Binding-site contacts:
Ligand atom O4 contacts residue HIS63 of chain 2.A at 3.4 Å (h-bond).
Ligand atom C3 contacts residue HIS63 of chain 2.A at 4.1 Å.
Ligand atom O2 contacts residue PHE104 of chain 2.A at 3.9 Å.
Ligand atom O1 contacts residue HIS63 of chain 2.A at 4.2 Å.
Ligand atom O2 contacts residue HIS63 of chain 2.A at 4.2 Å.
Ligand atom O3 contacts residue GLY34 of chain 2.A at 3.2 Å (h-bond).
Ligand atom O2 contacts residue SER33 of chain 2.A at 3.6 Å.
Ligand atom O3 contacts residue SER33 of chain 2.A at 3.4 Å (h-bond).
Ligand atom C3 contacts residue SER33 of chain 2.A at 4.1 Å.
Ligand atom O3 contacts residue GLY105 of chain 2.A at 4.4 Å.
Ligand atom C2 contacts residue SER33 of chain 2.A at 3.5 Å.
Ligand atom C6 contacts residue HIS63 of chain 2.A at 4.1 Å.
Ligand atom O4 contacts residue THR61 of chain 2.A at 3.3 Å.
Ligand atom O5 contacts residue HIS63 of chain 2.A at 2.6 Å.
Ligand atom O2 contacts residue GLY105 of chain 2.A at 3.2 Å (h-bond).
Ligand atom O4 contacts residue SER33 of chain 2.A at 3.5 Å (h-bond).
Ligand atom O2 contacts residue ASN106 of chain 2.A at 4.3 Å.
Ligand atom C6 contacts residue THR61 of chain 2.A at 4.3 Å.
Ligand atom C3 contacts residue ASN106 of chain 2.A at 4.0 Å.
Ligand atom O3 contacts residue ASN106 of chain 2.A at 3.5 Å (h-bond).
Ligand atom C5 contacts residue HIS63 of chain 2.A at 3.8 Å.
Ligand atom C4 contacts residue HIS63 of chain 2.A at 4.0 Å.
Ligand atom C2 contacts residue HIS63 of chain 2.A at 3.2 Å.
Ligand atom C1 contacts residue HIS63 of chain 2.A at 3.0 Å.
Ligand atom C2 contacts residue GLY105 of chain 2.A at 4.4 Å.

A small-molecule ligand and the protein it binds are described below.
Small molecule (SMILES): C[C@@H]1O[C@@H](O)[C@@H](O)[C@H](O)[C@@H]1O

Sequence of chain 2.A:
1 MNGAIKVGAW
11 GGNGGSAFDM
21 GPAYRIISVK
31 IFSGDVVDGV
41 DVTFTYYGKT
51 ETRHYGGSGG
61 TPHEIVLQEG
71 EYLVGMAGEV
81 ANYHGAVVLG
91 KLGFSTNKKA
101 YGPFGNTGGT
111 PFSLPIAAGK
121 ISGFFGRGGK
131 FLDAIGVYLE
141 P